Binding-site contacts:
Ligand atom C1 contacts residue ASN657 of chain 1.B at 4.5 Å.
Ligand atom O3 contacts residue ASN657 of chain 1.B at 2.4 Å (h-bond).
Ligand atom C4 contacts residue ASN657 of chain 1.B at 3.5 Å.
Ligand atom O7 contacts residue ASN657 of chain 1.B at 2.4 Å (h-bond).
Ligand atom O4 contacts residue ASN657 of chain 1.B at 4.4 Å.
Ligand atom C8 contacts residue TYR655 of chain 1.B at 4.3 Å (hydrophobic).
Ligand atom N2 contacts residue ASN657 of chain 1.B at 3.7 Å.
Ligand atom C3 contacts residue ASN657 of chain 1.B at 3.2 Å.
Ligand atom C7 contacts residue ASN657 of chain 1.B at 3.4 Å.
Ligand atom C7 contacts residue TYR655 of chain 1.B at 4.4 Å (hydrophobic).
Ligand atom C2 contacts residue ASN657 of chain 1.B at 3.2 Å.

This protein binds this small molecule.
Small molecule (SMILES): CC(=O)N[C@@H]1[C@@H](O)[C@H](O)[C@@H](CO)O[C@H]1O

Sequence of chain 1.B:
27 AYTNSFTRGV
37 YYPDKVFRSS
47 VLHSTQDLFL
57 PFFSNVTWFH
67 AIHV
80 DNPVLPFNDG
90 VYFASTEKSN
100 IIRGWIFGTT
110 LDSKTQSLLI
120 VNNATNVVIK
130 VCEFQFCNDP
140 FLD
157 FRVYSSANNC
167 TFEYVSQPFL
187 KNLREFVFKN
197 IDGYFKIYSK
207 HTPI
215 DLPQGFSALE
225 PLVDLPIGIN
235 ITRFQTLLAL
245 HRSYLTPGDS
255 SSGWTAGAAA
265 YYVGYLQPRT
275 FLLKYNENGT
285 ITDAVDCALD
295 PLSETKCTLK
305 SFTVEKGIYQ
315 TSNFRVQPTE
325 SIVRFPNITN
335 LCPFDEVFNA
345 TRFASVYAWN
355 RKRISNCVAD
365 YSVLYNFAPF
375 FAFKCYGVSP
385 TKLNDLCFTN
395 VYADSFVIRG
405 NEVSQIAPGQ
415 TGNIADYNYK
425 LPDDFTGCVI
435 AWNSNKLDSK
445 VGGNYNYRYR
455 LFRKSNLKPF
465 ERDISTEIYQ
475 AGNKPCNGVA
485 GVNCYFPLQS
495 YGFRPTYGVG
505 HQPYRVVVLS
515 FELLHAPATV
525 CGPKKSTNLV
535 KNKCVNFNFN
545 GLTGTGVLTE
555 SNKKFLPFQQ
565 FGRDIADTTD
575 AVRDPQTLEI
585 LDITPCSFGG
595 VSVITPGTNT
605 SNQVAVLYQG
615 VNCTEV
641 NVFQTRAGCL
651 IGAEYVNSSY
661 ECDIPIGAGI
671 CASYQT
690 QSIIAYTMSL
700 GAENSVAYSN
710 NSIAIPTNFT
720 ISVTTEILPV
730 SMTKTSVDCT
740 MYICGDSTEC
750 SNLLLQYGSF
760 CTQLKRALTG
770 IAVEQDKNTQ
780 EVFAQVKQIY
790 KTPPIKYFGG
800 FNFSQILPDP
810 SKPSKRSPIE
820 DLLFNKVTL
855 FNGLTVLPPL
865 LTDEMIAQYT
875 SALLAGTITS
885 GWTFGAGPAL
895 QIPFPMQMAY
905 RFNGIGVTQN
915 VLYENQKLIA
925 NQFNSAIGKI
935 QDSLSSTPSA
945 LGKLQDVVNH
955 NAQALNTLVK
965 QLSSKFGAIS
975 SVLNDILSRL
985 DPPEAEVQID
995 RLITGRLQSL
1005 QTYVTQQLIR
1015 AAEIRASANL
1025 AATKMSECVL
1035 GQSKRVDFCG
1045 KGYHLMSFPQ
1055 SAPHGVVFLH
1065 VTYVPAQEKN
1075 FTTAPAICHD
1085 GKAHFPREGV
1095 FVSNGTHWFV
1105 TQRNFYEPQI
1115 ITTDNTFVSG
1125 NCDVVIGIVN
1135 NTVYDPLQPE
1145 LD